Sequence of chain 1.B:
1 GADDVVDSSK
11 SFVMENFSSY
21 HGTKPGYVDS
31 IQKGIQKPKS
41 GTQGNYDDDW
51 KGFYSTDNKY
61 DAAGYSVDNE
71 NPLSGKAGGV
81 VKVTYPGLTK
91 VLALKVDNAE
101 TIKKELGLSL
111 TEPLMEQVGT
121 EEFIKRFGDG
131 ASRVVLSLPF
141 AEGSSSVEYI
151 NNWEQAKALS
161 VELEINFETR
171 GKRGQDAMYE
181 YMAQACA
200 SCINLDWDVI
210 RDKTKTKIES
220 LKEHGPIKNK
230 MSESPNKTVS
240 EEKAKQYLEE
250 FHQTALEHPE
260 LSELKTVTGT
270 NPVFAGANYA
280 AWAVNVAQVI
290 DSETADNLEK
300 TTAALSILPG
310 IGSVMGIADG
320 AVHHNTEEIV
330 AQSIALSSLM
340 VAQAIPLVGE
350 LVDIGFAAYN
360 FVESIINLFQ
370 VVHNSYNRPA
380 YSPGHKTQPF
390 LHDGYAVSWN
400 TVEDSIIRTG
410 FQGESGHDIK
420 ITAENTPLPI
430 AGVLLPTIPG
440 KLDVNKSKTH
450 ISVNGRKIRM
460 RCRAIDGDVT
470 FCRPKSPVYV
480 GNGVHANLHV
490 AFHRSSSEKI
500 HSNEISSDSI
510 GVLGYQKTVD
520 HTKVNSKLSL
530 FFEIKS

A protein and the small-molecule ligand that binds it are described below.
Small molecule (SMILES): Nc1ncnc2c1ncn2[C@@H]1O[C@H](CO)[C@@H](O[P](=O)(O)OC[C@H]2O[C@@H](n3ccc(=O)[nH]c3=O)[C@H](O)[C@@H]2OP(=O)(O)O)[C@H]1O

Binding-site contacts:
Ligand atom C2A contacts residue GLN36 of chain 1.B at 3.2 Å.
Ligand atom N6A contacts residue ILE31 of chain 1.B at 3.4 Å.
Ligand atom C2U contacts residue TYR54 of chain 1.B at 3.4 Å (hydrophobic).
Ligand atom C6A contacts residue ILE31 of chain 1.B at 3.6 Å (hydrophobic).
Ligand atom O1X contacts residue THR42 of chain 1.B at 3.5 Å (h-bond).
Ligand atom C2U contacts residue TYR65 of chain 1.B at 3.4 Å (hydrophobic).
Ligand atom N1A contacts residue GLN36 of chain 1.B at 3.2 Å (h-bond).
Ligand atom C6U contacts residue HIS21 of chain 1.B at 3.5 Å.
Ligand atom C5U contacts residue TYR65 of chain 1.B at 3.3 Å (hydrophobic).
Ligand atom O2B contacts residue HIS21 of chain 1.B at 2.5 Å (h-bond).
Ligand atom C4U contacts residue TYR65 of chain 1.B at 3.2 Å (hydrophobic).
Ligand atom O2D contacts residue GLY44 of chain 1.B at 3.5 Å.
Ligand atom O2U contacts residue TYR65 of chain 1.B at 3.4 Å.
Ligand atom O2D contacts residue TYR54 of chain 1.B at 3.5 Å.
Ligand atom O2X contacts residue GLY44 of chain 1.B at 3.1 Å (h-bond).
Ligand atom C5U contacts residue HIS21 of chain 1.B at 3.3 Å.
Ligand atom N3U contacts residue TYR65 of chain 1.B at 3.3 Å.
Ligand atom C6U contacts residue TYR65 of chain 1.B at 3.6 Å (hydrophobic).
Ligand atom C5U contacts residue GLY22 of chain 1.B at 3.4 Å.
Ligand atom O2X contacts residue THR42 of chain 1.B at 2.4 Å (h-bond).
Ligand atom O4U contacts residue GLY22 of chain 1.B at 2.9 Å (h-bond).
Ligand atom O5D contacts residue LYS24 of chain 1.B at 3.4 Å (salt-bridge).
Ligand atom O3D contacts residue ARG458 of chain 1.B at 2.7 Å (salt-bridge).
Ligand atom O3X contacts residue ARG458 of chain 1.B at 2.9 Å (salt-bridge).
Ligand atom N6A contacts residue GLY34 of chain 1.B at 2.8 Å (h-bond).
Ligand atom O2U contacts residue TYR54 of chain 1.B at 3.0 Å.
Ligand atom O4U contacts residue HIS21 of chain 1.B at 3.4 Å.
Ligand atom C8A contacts residue TYR27 of chain 1.B at 3.5 Å (hydrophobic).
Ligand atom C4D contacts residue ARG458 of chain 1.B at 3.5 Å.
Ligand atom O4U contacts residue TYR65 of chain 1.B at 3.4 Å.
Ligand atom O5B contacts residue TRP153 of chain 1.B at 3.2 Å.
Ligand atom PU contacts residue THR42 of chain 1.B at 3.3 Å.
Ligand atom O3X contacts residue GLY44 of chain 1.B at 3.5 Å (h-bond).
Ligand atom N1U contacts residue TYR65 of chain 1.B at 3.4 Å.
Ligand atom O3D contacts residue GLY44 of chain 1.B at 3.5 Å (h-bond).
Ligand atom O3X contacts residue SER446 of chain 1.B at 2.5 Å (h-bond).
Ligand atom O4D contacts residue TYR65 of chain 1.B at 3.0 Å.
Ligand atom PU contacts residue ARG458 of chain 1.B at 3.3 Å.
Ligand atom O1A contacts residue LYS24 of chain 1.B at 3.1 Å (salt-bridge).
Ligand atom C2B contacts residue HIS21 of chain 1.B at 3.0 Å.